A small-molecule ligand and the protein it binds are described below.
Small molecule (SMILES): CC12CCC(CC1)C(C)(C)O2

Binding-site contacts:
Ligand atom C10 contacts residue ASN236 of chain 1.B at 4.3 Å.
Ligand atom C1 contacts residue ASN236 of chain 1.B at 3.9 Å.
Ligand atom C9 contacts residue VAL281 of chain 1.B at 3.8 Å (hydrophobic).
Ligand atom C7 contacts residue GLY232 of chain 1.B at 3.7 Å.
Ligand atom C6 contacts residue PHE75 of chain 1.B at 4.5 Å (hydrophobic).
Ligand atom C7 contacts residue ASN236 of chain 1.B at 3.7 Å.
Ligand atom O contacts residue ASN236 of chain 1.B at 2.9 Å (h-bond).
Ligand atom C3 contacts residue ALA85 of chain 1.B at 3.9 Å (hydrophobic).
Ligand atom C7 contacts residue ILE228 of chain 1.B at 4.0 Å (hydrophobic).
Ligand atom C4 contacts residue VAL281 of chain 1.B at 4.5 Å (hydrophobic).
Ligand atom C10 contacts residue MET280 of chain 1.B at 4.1 Å (hydrophobic).
Ligand atom C6 contacts residue ILE228 of chain 1.B at 4.5 Å (hydrophobic).
Ligand atom C5 contacts residue THR71 of chain 1.B at 4.0 Å.
Ligand atom C6 contacts residue LEU231 of chain 1.B at 4.4 Å (hydrophobic).
Ligand atom C10 contacts residue GLN379 of chain 1.B at 4.0 Å.
Ligand atom C4 contacts residue VAL70 of chain 1.B at 4.1 Å (hydrophobic).
Ligand atom C3 contacts residue VAL70 of chain 1.B at 4.3 Å (hydrophobic).
Ligand atom C7 contacts residue LEU231 of chain 1.B at 4.0 Å (hydrophobic).
Ligand atom C9 contacts residue ALA279 of chain 1.B at 3.9 Å (hydrophobic).
Ligand atom C9 contacts residue MET280 of chain 1.B at 4.3 Å (hydrophobic).
Ligand atom C10 contacts residue PHE75 of chain 1.B at 4.4 Å (hydrophobic).
Ligand atom C9 contacts residue HEM1 of chain 1.G at 3.7 Å.
Ligand atom C6 contacts residue LEU82 of chain 1.B at 4.2 Å (hydrophobic).
Ligand atom C5 contacts residue LEU82 of chain 1.B at 4.0 Å (hydrophobic).
Ligand atom C10 contacts residue VAL380 of chain 1.B at 3.7 Å (hydrophobic).
Ligand atom C5 contacts residue PHE75 of chain 1.B at 4.4 Å (hydrophobic).
Ligand atom C2 contacts residue HEM1 of chain 1.G at 3.6 Å.
Ligand atom C2 contacts residue ILE228 of chain 1.B at 4.2 Å (hydrophobic).
Ligand atom C2 contacts residue ALA85 of chain 1.B at 4.4 Å (hydrophobic).
Ligand atom C3 contacts residue HEM1 of chain 1.G at 4.0 Å.
Ligand atom C8 contacts residue ASN236 of chain 1.B at 4.0 Å.
Ligand atom C9 contacts residue ASN236 of chain 1.B at 3.9 Å.

Sequence of chain 1.B:
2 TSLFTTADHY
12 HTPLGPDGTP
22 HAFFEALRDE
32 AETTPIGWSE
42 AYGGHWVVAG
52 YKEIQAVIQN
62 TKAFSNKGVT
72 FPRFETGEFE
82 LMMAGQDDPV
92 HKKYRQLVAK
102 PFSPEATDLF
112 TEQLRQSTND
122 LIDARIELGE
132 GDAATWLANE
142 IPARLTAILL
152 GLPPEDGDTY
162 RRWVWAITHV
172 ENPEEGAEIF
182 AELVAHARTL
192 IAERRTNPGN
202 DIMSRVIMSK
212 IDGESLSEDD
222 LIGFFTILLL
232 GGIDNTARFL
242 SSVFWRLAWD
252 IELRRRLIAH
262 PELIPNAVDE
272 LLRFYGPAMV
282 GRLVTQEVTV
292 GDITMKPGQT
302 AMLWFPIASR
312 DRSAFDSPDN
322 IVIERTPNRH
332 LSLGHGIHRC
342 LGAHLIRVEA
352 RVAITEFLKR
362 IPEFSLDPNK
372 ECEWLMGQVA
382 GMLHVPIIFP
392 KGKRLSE